Binding-site contacts:
Ligand atom C4 contacts residue PRO272 of chain 1.B at 4.5 Å (hydrophobic).
Ligand atom C21 contacts residue ALA274 of chain 1.B at 4.3 Å (hydrophobic).
Ligand atom C4 contacts residue LEU361 of chain 1.B at 3.2 Å (hydrophobic).
Ligand atom S1 contacts residue VAL284 of chain 1.B at 4.1 Å.
Ligand atom C51 contacts residue PRO272 of chain 1.B at 3.4 Å (hydrophobic).
Ligand atom O10 contacts residue LEU215 of chain 1.B at 4.2 Å.
Ligand atom C11 contacts residue LEU215 of chain 1.B at 3.6 Å (hydrophobic).
Ligand atom C10 contacts residue LEU215 of chain 1.B at 4.4 Å (hydrophobic).
Ligand atom C20 contacts residue ALA274 of chain 1.B at 4.2 Å (hydrophobic).
Ligand atom C3 contacts residue LEU361 of chain 1.B at 3.6 Å (hydrophobic).
Ligand atom C28 contacts residue LEU215 of chain 1.B at 2.8 Å (hydrophobic).
Ligand atom C27 contacts residue SER279 of chain 1.B at 4.4 Å.
Ligand atom N26 contacts residue ASP360 of chain 1.B at 4.3 Å.
Ligand atom O41 contacts residue LEU361 of chain 1.B at 2.9 Å.
Ligand atom C51 contacts residue LEU273 of chain 1.B at 4.3 Å (hydrophobic).
Ligand atom C23 contacts residue LEU361 of chain 1.B at 3.6 Å (hydrophobic).
Ligand atom C51 contacts residue LEU361 of chain 1.B at 4.4 Å (hydrophobic).
Ligand atom S1 contacts residue SER279 of chain 1.B at 3.8 Å.
Ligand atom C25 contacts residue SER279 of chain 1.B at 4.3 Å.
Ligand atom C91 contacts residue HIS227 of chain 1.B at 3.0 Å.
Ligand atom C24 contacts residue LEU361 of chain 1.B at 4.3 Å (hydrophobic).
Ligand atom C5 contacts residue PRO272 of chain 1.B at 4.4 Å (hydrophobic).
Ligand atom C20 contacts residue LEU361 of chain 1.B at 4.1 Å (hydrophobic).
Ligand atom C51 contacts residue PHE270 of chain 1.B at 3.1 Å (hydrophobic).
Ligand atom N26 contacts residue LEU361 of chain 1.B at 4.1 Å.
Ligand atom C2 contacts residue ALA274 of chain 1.B at 4.2 Å (hydrophobic).
Ligand atom C9 contacts residue HIS227 of chain 1.B at 4.1 Å.
Ligand atom O1 contacts residue ALA274 of chain 1.B at 4.4 Å.
Ligand atom C8 contacts residue HIS227 of chain 1.B at 3.9 Å.
Ligand atom C22 contacts residue LEU361 of chain 1.B at 3.3 Å (hydrophobic).
Ligand atom C5 contacts residue LEU361 of chain 1.B at 4.1 Å (hydrophobic).

Sequence of chain 1.B:
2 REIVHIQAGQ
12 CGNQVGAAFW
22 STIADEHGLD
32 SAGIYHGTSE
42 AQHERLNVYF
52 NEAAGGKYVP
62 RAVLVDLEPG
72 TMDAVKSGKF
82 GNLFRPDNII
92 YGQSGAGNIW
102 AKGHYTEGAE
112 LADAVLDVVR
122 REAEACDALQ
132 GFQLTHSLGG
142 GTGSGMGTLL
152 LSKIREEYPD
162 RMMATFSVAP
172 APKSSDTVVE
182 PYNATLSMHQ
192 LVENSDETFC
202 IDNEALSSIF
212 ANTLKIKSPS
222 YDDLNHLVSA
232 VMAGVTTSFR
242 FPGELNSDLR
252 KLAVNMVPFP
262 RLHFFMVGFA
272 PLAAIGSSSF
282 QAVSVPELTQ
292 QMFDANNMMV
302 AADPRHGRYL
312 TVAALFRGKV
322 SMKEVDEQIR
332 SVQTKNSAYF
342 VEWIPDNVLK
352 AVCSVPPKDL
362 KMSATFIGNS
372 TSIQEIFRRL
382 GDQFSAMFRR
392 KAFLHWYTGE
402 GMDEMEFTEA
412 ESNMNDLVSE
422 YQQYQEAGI

A protein and the small-molecule ligand that binds it are described below.
Small molecule (SMILES): C/C(=C\c1csc(C)n1)[C@@H]1C[C@@H]2O[C@]2(C)CCC[C@H](C)[C@H](O)[C@@H](C)C(=O)C(C)(C)[C@@H](O)CC(=O)O1